Sequence of chain 1.C:
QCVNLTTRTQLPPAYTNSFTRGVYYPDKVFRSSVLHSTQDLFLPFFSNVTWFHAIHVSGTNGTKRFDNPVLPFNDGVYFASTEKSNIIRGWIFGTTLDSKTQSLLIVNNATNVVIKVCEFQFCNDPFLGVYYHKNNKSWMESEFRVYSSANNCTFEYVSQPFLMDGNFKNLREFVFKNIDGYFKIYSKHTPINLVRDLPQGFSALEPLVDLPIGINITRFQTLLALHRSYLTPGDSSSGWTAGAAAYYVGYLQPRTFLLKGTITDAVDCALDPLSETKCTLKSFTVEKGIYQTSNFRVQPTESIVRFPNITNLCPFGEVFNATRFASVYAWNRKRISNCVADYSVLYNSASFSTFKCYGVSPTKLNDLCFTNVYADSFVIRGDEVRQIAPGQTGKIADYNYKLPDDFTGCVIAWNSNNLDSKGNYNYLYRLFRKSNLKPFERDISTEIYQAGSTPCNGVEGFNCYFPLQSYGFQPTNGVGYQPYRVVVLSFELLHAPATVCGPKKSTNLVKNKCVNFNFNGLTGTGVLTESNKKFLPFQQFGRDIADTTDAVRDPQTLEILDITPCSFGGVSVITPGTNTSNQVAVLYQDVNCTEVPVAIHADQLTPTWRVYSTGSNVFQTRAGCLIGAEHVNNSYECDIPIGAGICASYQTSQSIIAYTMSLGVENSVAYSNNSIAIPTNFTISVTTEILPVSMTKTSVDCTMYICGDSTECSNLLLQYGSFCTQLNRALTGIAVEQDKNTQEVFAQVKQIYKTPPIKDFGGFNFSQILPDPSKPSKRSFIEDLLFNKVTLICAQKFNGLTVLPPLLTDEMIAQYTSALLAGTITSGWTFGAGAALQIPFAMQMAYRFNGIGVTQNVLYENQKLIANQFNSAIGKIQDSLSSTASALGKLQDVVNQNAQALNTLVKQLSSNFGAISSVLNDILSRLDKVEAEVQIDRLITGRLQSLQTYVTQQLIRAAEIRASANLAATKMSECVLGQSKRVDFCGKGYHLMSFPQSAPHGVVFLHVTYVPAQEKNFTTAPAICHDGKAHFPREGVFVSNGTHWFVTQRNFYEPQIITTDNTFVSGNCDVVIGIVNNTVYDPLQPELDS

Binding-site contacts:
Ligand atom C8 contacts residue THR284 of chain 1.C at 3.4 Å.
Ligand atom C1 contacts residue LYS558 of chain 1.B at 3.5 Å.
Ligand atom C7 contacts residue THR284 of chain 1.C at 3.6 Å.
Ligand atom O7 contacts residue THR284 of chain 1.C at 3.1 Å (h-bond).
Ligand atom C8 contacts residue GLY283 of chain 1.C at 3.5 Å.
Ligand atom O5 contacts residue LYS558 of chain 1.B at 3.5 Å (salt-bridge).

This protein binds this small molecule.
Small molecule (SMILES): CC(=O)N[C@@H]1[C@@H](O)[C@H](O)[C@@H](CO)O[C@H]1O

Sequence of chain 1.B:
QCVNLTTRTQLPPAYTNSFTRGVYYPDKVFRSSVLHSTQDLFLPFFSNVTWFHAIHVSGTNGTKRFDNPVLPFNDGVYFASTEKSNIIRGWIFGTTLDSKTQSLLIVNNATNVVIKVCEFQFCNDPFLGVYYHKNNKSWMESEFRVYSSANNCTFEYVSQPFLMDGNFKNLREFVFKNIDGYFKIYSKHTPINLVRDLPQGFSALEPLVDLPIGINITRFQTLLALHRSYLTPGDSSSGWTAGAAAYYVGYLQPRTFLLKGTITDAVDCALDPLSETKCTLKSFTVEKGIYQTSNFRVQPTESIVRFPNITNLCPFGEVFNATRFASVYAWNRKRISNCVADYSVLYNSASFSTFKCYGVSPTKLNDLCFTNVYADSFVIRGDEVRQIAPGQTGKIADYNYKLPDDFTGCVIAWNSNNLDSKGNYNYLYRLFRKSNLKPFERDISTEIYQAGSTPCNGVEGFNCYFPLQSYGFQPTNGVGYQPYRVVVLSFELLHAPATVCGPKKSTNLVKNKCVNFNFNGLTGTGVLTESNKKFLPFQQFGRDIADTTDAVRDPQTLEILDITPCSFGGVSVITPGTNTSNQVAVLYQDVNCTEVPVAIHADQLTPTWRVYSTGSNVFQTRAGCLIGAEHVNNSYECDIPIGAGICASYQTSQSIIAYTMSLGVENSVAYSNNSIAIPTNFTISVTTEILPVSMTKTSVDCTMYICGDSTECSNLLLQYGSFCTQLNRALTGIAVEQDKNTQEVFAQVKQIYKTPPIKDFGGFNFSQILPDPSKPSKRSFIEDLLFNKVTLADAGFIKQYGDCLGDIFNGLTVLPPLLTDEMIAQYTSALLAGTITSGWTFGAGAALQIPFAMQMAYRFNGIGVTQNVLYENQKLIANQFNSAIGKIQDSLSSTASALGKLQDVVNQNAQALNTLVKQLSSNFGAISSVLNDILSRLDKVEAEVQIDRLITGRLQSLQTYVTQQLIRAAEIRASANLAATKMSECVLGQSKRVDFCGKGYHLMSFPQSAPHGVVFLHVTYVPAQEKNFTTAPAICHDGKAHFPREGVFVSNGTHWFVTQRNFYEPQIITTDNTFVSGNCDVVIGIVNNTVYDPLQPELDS